Sequence of chain 19.F:
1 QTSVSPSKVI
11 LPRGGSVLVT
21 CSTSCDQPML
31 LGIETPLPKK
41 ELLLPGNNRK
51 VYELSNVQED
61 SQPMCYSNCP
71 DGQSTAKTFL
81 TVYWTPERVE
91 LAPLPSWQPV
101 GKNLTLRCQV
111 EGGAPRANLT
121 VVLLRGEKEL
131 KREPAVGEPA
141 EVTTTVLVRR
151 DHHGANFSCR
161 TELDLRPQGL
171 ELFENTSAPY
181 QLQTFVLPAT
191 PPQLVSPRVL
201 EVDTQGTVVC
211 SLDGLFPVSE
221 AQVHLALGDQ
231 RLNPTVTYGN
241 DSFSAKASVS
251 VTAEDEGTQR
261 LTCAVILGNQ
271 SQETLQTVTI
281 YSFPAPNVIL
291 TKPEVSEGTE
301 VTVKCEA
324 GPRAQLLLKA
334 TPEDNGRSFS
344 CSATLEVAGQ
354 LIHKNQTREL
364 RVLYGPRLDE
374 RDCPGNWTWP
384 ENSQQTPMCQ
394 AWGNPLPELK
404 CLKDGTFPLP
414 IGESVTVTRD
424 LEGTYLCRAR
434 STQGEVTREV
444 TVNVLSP

This small molecule binds to this protein.
Small molecule (SMILES): CC(=O)N[C@@H]1[C@@H](O)[C@H](O)[C@@H](CO)O[C@H]1O

Binding-site contacts:
Ligand atom C5 contacts residue ASN118 of chain 19.F at 3.2 Å.
Ligand atom O7 contacts residue ASN118 of chain 19.F at 3.5 Å (h-bond).
Ligand atom C4 contacts residue ALA117 of chain 19.F at 4.2 Å (hydrophobic).
Ligand atom C7 contacts residue ASN118 of chain 19.F at 3.9 Å.
Ligand atom O5 contacts residue ASN118 of chain 19.F at 1.8 Å (h-bond).
Ligand atom N2 contacts residue PRO167 of chain 19.F at 4.0 Å.
Ligand atom O5 contacts residue GLN168 of chain 19.F at 4.0 Å.
Ligand atom C1 contacts residue GLN168 of chain 19.F at 4.0 Å.
Ligand atom C7 contacts residue PRO167 of chain 19.F at 3.9 Å (hydrophobic).
Ligand atom C6 contacts residue ALA117 of chain 19.F at 3.6 Å (hydrophobic).
Ligand atom O7 contacts residue ALA117 of chain 19.F at 4.5 Å.
Ligand atom N2 contacts residue ASN118 of chain 19.F at 3.6 Å.
Ligand atom C5 contacts residue ALA117 of chain 19.F at 4.2 Å (hydrophobic).
Ligand atom C1 contacts residue PRO167 of chain 19.F at 4.4 Å (hydrophobic).
Ligand atom C2 contacts residue ASN118 of chain 19.F at 2.7 Å.
Ligand atom O5 contacts residue ALA117 of chain 19.F at 3.5 Å (h-bond).
Ligand atom O6 contacts residue ALA117 of chain 19.F at 2.3 Å.
Ligand atom C3 contacts residue ASN118 of chain 19.F at 3.8 Å.
Ligand atom C6 contacts residue ASN118 of chain 19.F at 4.0 Å.
Ligand atom O6 contacts residue ASN118 of chain 19.F at 4.0 Å.
Ligand atom C5 contacts residue GLN168 of chain 19.F at 4.5 Å.
Ligand atom C8 contacts residue PRO167 of chain 19.F at 3.7 Å (hydrophobic).
Ligand atom C1 contacts residue ALA117 of chain 19.F at 3.9 Å (hydrophobic).
Ligand atom C4 contacts residue ASN118 of chain 19.F at 3.8 Å.
Ligand atom C8 contacts residue ASP164 of chain 19.F at 4.5 Å.
Ligand atom C1 contacts residue ASN118 of chain 19.F at 1.6 Å.
Ligand atom C2 contacts residue ALA117 of chain 19.F at 4.0 Å (hydrophobic).